A small-molecule ligand and the protein it binds are described below.
Small molecule (SMILES): CC(=O)N[C@@H]1[C@@H](O)[C@H](O)[C@@H](CO)O[C@H]1O

Sequence of chain 1.B:
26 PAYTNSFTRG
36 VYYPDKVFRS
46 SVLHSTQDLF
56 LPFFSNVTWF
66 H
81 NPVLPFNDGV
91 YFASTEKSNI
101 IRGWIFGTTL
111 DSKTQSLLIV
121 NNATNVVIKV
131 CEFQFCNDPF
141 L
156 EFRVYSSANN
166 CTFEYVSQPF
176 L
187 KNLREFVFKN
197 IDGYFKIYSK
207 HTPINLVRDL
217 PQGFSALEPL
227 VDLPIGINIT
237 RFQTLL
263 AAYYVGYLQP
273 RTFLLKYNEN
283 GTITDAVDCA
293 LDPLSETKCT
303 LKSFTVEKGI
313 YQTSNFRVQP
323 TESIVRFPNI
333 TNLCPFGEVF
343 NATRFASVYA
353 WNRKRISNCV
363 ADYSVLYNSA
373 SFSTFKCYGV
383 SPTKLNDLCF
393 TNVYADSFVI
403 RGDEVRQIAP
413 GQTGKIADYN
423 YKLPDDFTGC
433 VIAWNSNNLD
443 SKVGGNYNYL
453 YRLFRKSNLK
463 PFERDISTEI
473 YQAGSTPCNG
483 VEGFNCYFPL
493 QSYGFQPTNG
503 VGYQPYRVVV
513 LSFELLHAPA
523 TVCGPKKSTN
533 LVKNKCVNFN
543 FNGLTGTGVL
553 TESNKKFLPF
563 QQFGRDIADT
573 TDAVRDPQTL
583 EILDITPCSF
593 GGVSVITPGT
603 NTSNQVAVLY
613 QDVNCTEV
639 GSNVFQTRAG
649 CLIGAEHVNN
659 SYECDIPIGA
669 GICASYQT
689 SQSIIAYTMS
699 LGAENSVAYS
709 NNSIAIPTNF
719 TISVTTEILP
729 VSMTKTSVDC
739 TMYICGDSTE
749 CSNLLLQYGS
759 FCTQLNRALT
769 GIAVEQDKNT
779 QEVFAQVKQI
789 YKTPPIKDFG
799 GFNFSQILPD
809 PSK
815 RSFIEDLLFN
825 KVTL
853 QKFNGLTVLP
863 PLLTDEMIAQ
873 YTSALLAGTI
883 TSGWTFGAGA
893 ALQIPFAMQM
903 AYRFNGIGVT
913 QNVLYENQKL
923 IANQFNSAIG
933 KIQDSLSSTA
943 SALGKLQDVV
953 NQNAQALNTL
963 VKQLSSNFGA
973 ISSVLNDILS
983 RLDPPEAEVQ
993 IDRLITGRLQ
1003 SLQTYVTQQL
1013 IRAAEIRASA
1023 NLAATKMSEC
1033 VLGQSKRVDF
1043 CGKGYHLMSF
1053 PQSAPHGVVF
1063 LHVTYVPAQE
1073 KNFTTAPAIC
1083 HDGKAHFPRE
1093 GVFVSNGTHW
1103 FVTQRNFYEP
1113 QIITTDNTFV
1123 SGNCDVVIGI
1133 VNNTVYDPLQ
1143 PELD

Binding-site contacts:
Ligand atom C8 contacts residue ASN1134 of chain 1.B at 3.2 Å.
Ligand atom N2 contacts residue ASN1134 of chain 1.B at 2.9 Å (h-bond).
Ligand atom C2 contacts residue ASN1134 of chain 1.B at 2.5 Å.
Ligand atom C5 contacts residue ASN1134 of chain 1.B at 3.7 Å.
Ligand atom O7 contacts residue ASN1134 of chain 1.B at 4.2 Å.
Ligand atom C3 contacts residue ASN1134 of chain 1.B at 3.8 Å.
Ligand atom C7 contacts residue ASN1134 of chain 1.B at 3.5 Å.
Ligand atom O5 contacts residue ASN1134 of chain 1.B at 2.4 Å (h-bond).
Ligand atom C4 contacts residue ASN1134 of chain 1.B at 4.2 Å.
Ligand atom C1 contacts residue ASN1134 of chain 1.B at 1.4 Å.